Sequence of chain 1.A:
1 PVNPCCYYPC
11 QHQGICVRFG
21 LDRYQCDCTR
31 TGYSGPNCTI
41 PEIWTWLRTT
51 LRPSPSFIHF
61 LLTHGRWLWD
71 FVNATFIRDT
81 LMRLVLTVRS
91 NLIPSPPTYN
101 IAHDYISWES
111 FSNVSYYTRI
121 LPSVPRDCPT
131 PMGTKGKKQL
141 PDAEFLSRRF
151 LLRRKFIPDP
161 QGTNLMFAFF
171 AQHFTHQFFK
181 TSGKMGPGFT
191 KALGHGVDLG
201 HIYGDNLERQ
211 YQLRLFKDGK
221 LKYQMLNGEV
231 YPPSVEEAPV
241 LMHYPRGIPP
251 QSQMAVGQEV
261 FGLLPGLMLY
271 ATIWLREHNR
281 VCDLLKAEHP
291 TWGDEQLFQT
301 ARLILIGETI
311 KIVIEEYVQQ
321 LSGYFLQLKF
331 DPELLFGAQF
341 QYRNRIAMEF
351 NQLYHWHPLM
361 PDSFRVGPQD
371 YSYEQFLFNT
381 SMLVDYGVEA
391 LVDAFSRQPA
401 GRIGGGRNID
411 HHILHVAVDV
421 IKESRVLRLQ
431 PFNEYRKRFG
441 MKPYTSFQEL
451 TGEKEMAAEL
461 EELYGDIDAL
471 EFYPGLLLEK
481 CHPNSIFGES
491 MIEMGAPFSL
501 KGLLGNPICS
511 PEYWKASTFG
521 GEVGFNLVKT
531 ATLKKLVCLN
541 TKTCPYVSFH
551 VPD

The small molecule below binds the protein below.
Small molecule (SMILES): CC(=O)N[C@H]1[C@@H](O[C@H]2[C@H](O)[C@@H](NC(C)=O)CO[C@@H]2CO)O[C@H](CO)[C@@H](O)[C@@H]1O

Binding-site contacts:
Ligand atom C1 contacts residue TYR24 of chain 1.A at 3.8 Å (hydrophobic).
Ligand atom C7 contacts residue PRO36 of chain 1.A at 4.4 Å (hydrophobic).
Ligand atom C4 contacts residue ASN37 of chain 1.A at 4.0 Å.
Ligand atom C5 contacts residue TYR24 of chain 1.A at 3.4 Å (hydrophobic).
Ligand atom C3 contacts residue ASN37 of chain 1.A at 3.9 Å.
Ligand atom O5 contacts residue PRO9 of chain 1.A at 4.4 Å.
Ligand atom C2 contacts residue ASN37 of chain 1.A at 2.7 Å.
Ligand atom C8 contacts residue PRO36 of chain 1.A at 3.6 Å (hydrophobic).
Ligand atom C1 contacts residue ASN37 of chain 1.A at 1.4 Å.
Ligand atom C8 contacts residue TYR7 of chain 1.A at 3.8 Å (hydrophobic).
Ligand atom O6 contacts residue ASN37 of chain 1.A at 4.2 Å.
Ligand atom N2 contacts residue ASN37 of chain 1.A at 3.4 Å (h-bond).
Ligand atom C7 contacts residue ASN37 of chain 1.A at 4.1 Å.
Ligand atom O5 contacts residue ASN37 of chain 1.A at 2.4 Å (h-bond).
Ligand atom O6 contacts residue PRO9 of chain 1.A at 4.4 Å.
Ligand atom O5 contacts residue TYR24 of chain 1.A at 2.7 Å (h-bond).
Ligand atom O7 contacts residue ASN37 of chain 1.A at 4.3 Å.
Ligand atom C6 contacts residue PRO9 of chain 1.A at 4.0 Å (hydrophobic).
Ligand atom C5 contacts residue ASN37 of chain 1.A at 3.6 Å.
Ligand atom C6 contacts residue TYR24 of chain 1.A at 3.8 Å (hydrophobic).
Ligand atom C6 contacts residue ASN37 of chain 1.A at 4.3 Å.